Sequence of chain 1.D:
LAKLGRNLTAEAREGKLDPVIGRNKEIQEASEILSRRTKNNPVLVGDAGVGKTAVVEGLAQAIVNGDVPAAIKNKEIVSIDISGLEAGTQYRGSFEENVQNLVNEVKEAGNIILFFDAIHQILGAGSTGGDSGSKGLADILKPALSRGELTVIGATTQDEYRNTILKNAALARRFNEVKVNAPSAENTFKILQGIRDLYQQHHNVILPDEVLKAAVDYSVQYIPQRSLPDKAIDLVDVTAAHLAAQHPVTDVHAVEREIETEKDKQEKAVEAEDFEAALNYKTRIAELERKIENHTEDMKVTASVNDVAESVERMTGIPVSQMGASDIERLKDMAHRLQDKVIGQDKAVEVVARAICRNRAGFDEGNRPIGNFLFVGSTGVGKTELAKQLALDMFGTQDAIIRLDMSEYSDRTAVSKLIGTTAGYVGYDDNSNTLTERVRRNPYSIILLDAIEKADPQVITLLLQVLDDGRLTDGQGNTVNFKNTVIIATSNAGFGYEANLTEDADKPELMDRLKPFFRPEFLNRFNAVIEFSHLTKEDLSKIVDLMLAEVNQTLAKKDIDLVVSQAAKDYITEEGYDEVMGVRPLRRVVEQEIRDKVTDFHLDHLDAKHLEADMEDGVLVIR

Binding-site contacts:
Ligand atom N3 contacts residue ILE266 of chain 1.D at 3.5 Å.
Ligand atom C5' contacts residue ASP305 of chain 1.D at 3.5 Å.
Ligand atom O2B contacts residue MG1 of chain 1.AA at 2.8 Å.
Ligand atom C5' contacts residue GLY126 of chain 1.D at 3.5 Å.
Ligand atom C2 contacts residue ILE266 of chain 1.D at 3.4 Å (hydrophobic).
Ligand atom PA contacts residue THR128 of chain 1.D at 3.8 Å.
Ligand atom O3G contacts residue ALA123 of chain 1.D at 3.8 Å.
Ligand atom O1A contacts residue LYS127 of chain 1.D at 2.6 Å (salt-bridge).
Ligand atom PA contacts residue MG1 of chain 1.AA at 2.9 Å.
Ligand atom N6 contacts residue ILE266 of chain 1.D at 3.5 Å.
Ligand atom O2A contacts residue MG1 of chain 1.AA at 3.0 Å.
Ligand atom S1G contacts residue ALA123 of chain 1.D at 3.5 Å.
Ligand atom O3A contacts residue MG1 of chain 1.AA at 1.9 Å.
Ligand atom PA contacts residue LYS127 of chain 1.D at 3.2 Å.
Ligand atom O3A contacts residue THR128 of chain 1.D at 3.3 Å.
Ligand atom O4' contacts residue ASP305 of chain 1.D at 3.8 Å.
Ligand atom N1 contacts residue ILE96 of chain 1.D at 3.8 Å.
Ligand atom C4' contacts residue ASP305 of chain 1.D at 3.8 Å.
Ligand atom C8 contacts residue GLY126 of chain 1.D at 3.3 Å.
Ligand atom O3G contacts residue VAL125 of chain 1.D at 3.7 Å.
Ligand atom O2A contacts residue LYS127 of chain 1.D at 2.9 Å (salt-bridge).
Ligand atom O2A contacts residue THR128 of chain 1.D at 2.8 Å (h-bond).
Ligand atom O3B contacts residue MG1 of chain 1.AA at 3.8 Å.
Ligand atom O1A contacts residue VAL125 of chain 1.D at 3.7 Å.
Ligand atom O2A contacts residue ALA129 of chain 1.D at 3.3 Å (h-bond).
Ligand atom O2G contacts residue MG1 of chain 1.AA at 3.6 Å.
Ligand atom O1A contacts residue GLY126 of chain 1.D at 2.9 Å (h-bond).
Ligand atom O2A contacts residue GLY126 of chain 1.D at 3.0 Å.
Ligand atom C6 contacts residue ILE266 of chain 1.D at 3.5 Å (hydrophobic).
Ligand atom PB contacts residue MG1 of chain 1.AA at 2.3 Å.
Ligand atom C5 contacts residue ILE266 of chain 1.D at 3.8 Å (hydrophobic).
Ligand atom O1B contacts residue MG1 of chain 1.AA at 2.2 Å.
Ligand atom N6 contacts residue ILE96 of chain 1.D at 2.9 Å (h-bond).
Ligand atom PG contacts residue GLY124 of chain 1.D at 3.8 Å.
Ligand atom N1 contacts residue ILE266 of chain 1.D at 3.7 Å.
Ligand atom O5' contacts residue MG1 of chain 1.AA at 3.5 Å.
Ligand atom O3G contacts residue GLY124 of chain 1.D at 2.6 Å (h-bond).
Ligand atom N7 contacts residue GLY126 of chain 1.D at 3.8 Å.
Ligand atom PA contacts residue GLY126 of chain 1.D at 3.5 Å.
Ligand atom C4 contacts residue ILE266 of chain 1.D at 3.8 Å (hydrophobic).

A protein and the small-molecule ligand that binds it are described below.
Small molecule (SMILES): Nc1ncnc2c1ncn2[C@@H]1O[C@H](COP(=O)(O)OP(=O)(O)OP(O)(O)=S)[C@@H](O)[C@H]1O